Binding-site contacts:
Ligand atom CAG contacts residue HIS27 of chain 1.A at 3.6 Å.
Ligand atom CAG contacts residue VAL60 of chain 1.A at 4.1 Å (hydrophobic).
Ligand atom CAA contacts residue PHE123 of chain 1.A at 4.2 Å (hydrophobic).
Ligand atom NAH contacts residue PRO32 of chain 1.A at 4.2 Å.
Ligand atom CAF contacts residue GLY49 of chain 1.A at 3.6 Å.
Ligand atom OAB contacts residue GLY124 of chain 1.A at 3.9 Å.
Ligand atom CAE contacts residue VAL60 of chain 1.A at 3.6 Å (hydrophobic).
Ligand atom CAJ contacts residue GLY49 of chain 1.A at 4.0 Å.
Ligand atom CAL contacts residue GLY49 of chain 1.A at 3.7 Å.
Ligand atom OAB contacts residue PHE111 of chain 1.A at 3.3 Å.
Ligand atom CAD contacts residue GLY50 of chain 1.A at 3.5 Å.
Ligand atom CAG contacts residue GOA1 of chain 1.D at 3.3 Å.
Ligand atom CAA contacts residue GOA1 of chain 1.D at 3.2 Å.
Ligand atom NAH contacts residue VAL60 of chain 1.A at 3.9 Å.
Ligand atom CAD contacts residue GLY49 of chain 1.A at 3.9 Å.
Ligand atom CAE contacts residue PRO32 of chain 1.A at 3.8 Å (hydrophobic).
Ligand atom CAA contacts residue TYR72 of chain 1.A at 3.8 Å (hydrophobic).
Ligand atom CAL contacts residue PHE111 of chain 1.A at 4.2 Å (hydrophobic).
Ligand atom CAK contacts residue VAL60 of chain 1.A at 4.0 Å (hydrophobic).
Ligand atom CAJ contacts residue PHE111 of chain 1.A at 3.9 Å (hydrophobic).
Ligand atom CAF contacts residue CYS122 of chain 1.A at 3.6 Å (hydrophobic).
Ligand atom CAF contacts residue GLY50 of chain 1.A at 3.6 Å.
Ligand atom CAI contacts residue GLY124 of chain 1.A at 3.9 Å.
Ligand atom CAJ contacts residue GOA1 of chain 1.D at 3.6 Å.
Ligand atom OAB contacts residue CYS122 of chain 1.A at 3.2 Å (h-bond).
Ligand atom CAF contacts residue PHE111 of chain 1.A at 3.9 Å (hydrophobic).
Ligand atom OAB contacts residue PHE123 of chain 1.A at 4.1 Å.
Ligand atom CAI contacts residue GOA1 of chain 1.D at 3.5 Å.
Ligand atom CAA contacts residue GLY124 of chain 1.A at 3.4 Å.
Ligand atom CAC contacts residue LEU55 of chain 1.A at 3.6 Å (hydrophobic).
Ligand atom CAD contacts residue LEU55 of chain 1.A at 3.6 Å (hydrophobic).
Ligand atom CAK contacts residue PRO32 of chain 1.A at 4.1 Å (hydrophobic).
Ligand atom NAH contacts residue ALA31 of chain 1.A at 3.8 Å.
Ligand atom CAI contacts residue PHE111 of chain 1.A at 3.6 Å (hydrophobic).
Ligand atom NAH contacts residue HIS27 of chain 1.A at 3.8 Å.
Ligand atom CAC contacts residue VAL60 of chain 1.A at 3.9 Å (hydrophobic).
Ligand atom CAG contacts residue ALA31 of chain 1.A at 4.2 Å (hydrophobic).
Ligand atom CAA contacts residue GLU70 of chain 1.A at 3.7 Å.
Ligand atom CAI contacts residue CYS122 of chain 1.A at 4.1 Å (hydrophobic).
Ligand atom CAD contacts residue LEU52 of chain 1.A at 4.2 Å (hydrophobic).

A protein and the small-molecule ligand that binds it are described below.
Small molecule (SMILES): CC(=O)c1c[nH]c2ccccc12

Sequence of chain 1.A:
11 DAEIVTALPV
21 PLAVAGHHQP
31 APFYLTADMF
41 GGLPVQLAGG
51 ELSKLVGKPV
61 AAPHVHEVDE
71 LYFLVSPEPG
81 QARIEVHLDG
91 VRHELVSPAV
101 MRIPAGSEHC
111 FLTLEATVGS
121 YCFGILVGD